This small molecule binds to this protein.
Small molecule (SMILES): C#Cc1cn([C@@H]2O[C@H](CO)[C@@H](O)C2(F)F)c(=O)[nH]c1=O

Binding-site contacts:
Ligand atom O08 contacts residue ILE53 of chain 1.B at 3.7 Å.
Ligand atom F14 contacts residue ARG119 of chain 1.B at 3.3 Å.
Ligand atom C19 contacts residue TYR128 of chain 1.B at 3.5 Å (hydrophobic).
Ligand atom C09 contacts residue GLU181 of chain 1.B at 3.0 Å.
Ligand atom O24 contacts residue GLN81 of chain 1.B at 2.8 Å (h-bond).
Ligand atom C03 contacts residue GLU181 of chain 1.B at 3.8 Å.
Ligand atom C06 contacts residue GLU181 of chain 1.B at 3.3 Å.
Ligand atom F15 contacts residue TYR128 of chain 1.B at 3.2 Å.
Ligand atom O24 contacts residue ALA124 of chain 1.B at 3.3 Å.
Ligand atom O08 contacts residue MET84 of chain 1.B at 3.7 Å.
Ligand atom C03 contacts residue GLU39 of chain 1.B at 3.7 Å.
Ligand atom C09 contacts residue TYR57 of chain 1.B at 3.8 Å (hydrophobic).
Ligand atom F15 contacts residue HIS14 of chain 1.B at 2.9 Å.
Ligand atom C09 contacts residue HIS14 of chain 1.B at 3.7 Å.
Ligand atom N21 contacts residue GLN81 of chain 1.B at 2.9 Å (h-bond).
Ligand atom C06 contacts residue ILE53 of chain 1.B at 3.7 Å (hydrophobic).
Ligand atom O20 contacts residue ILE56 of chain 1.B at 3.6 Å.
Ligand atom C23 contacts residue GLN81 of chain 1.B at 3.6 Å.
Ligand atom O01 contacts residue GLU39 of chain 1.B at 2.7 Å (salt-bridge).
Ligand atom C13 contacts residue HIS14 of chain 1.B at 3.8 Å.
Ligand atom C29 contacts residue TYR88 of chain 1.B at 3.8 Å (hydrophobic).
Ligand atom F14 contacts residue HIS14 of chain 1.B at 3.5 Å.
Ligand atom C29 contacts residue ARG119 of chain 1.B at 3.3 Å.
Ligand atom O11 contacts residue GLU181 of chain 1.B at 2.4 Å (salt-bridge).
Ligand atom N21 contacts residue TYR128 of chain 1.B at 3.3 Å.
Ligand atom O20 contacts residue TYR128 of chain 1.B at 3.6 Å.
Ligand atom O24 contacts residue MET84 of chain 1.B at 3.8 Å.
Ligand atom C13 contacts residue TYR128 of chain 1.B at 3.8 Å (hydrophobic).
Ligand atom O24 contacts residue TYR128 of chain 1.B at 3.5 Å.
Ligand atom F15 contacts residue TYR57 of chain 1.B at 3.1 Å.
Ligand atom C29 contacts residue TRP44 of chain 1.B at 3.8 Å (hydrophobic).
Ligand atom C23 contacts residue MET84 of chain 1.B at 3.8 Å (hydrophobic).
Ligand atom O11 contacts residue TYR57 of chain 1.B at 2.8 Å (h-bond).
Ligand atom C23 contacts residue TYR128 of chain 1.B at 3.4 Å (hydrophobic).
Ligand atom C26 contacts residue MET84 of chain 1.B at 3.4 Å (hydrophobic).
Ligand atom F14 contacts residue TYR128 of chain 1.B at 2.9 Å.
Ligand atom C25 contacts residue MET84 of chain 1.B at 3.6 Å (hydrophobic).
Ligand atom C19 contacts residue MET84 of chain 1.B at 3.7 Å (hydrophobic).
Ligand atom N18 contacts residue MET84 of chain 1.B at 3.5 Å.
Ligand atom C28 contacts residue ARG119 of chain 1.B at 3.8 Å.

Sequence of chain 1.B:
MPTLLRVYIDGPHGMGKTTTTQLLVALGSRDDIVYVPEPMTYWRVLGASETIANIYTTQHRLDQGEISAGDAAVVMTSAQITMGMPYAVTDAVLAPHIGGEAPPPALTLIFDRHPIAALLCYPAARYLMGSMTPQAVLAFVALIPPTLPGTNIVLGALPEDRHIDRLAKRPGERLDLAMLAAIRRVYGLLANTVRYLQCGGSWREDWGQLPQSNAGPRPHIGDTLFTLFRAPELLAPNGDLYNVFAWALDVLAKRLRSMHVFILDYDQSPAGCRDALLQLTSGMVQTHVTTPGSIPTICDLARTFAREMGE